Sequence of chain 2.A:
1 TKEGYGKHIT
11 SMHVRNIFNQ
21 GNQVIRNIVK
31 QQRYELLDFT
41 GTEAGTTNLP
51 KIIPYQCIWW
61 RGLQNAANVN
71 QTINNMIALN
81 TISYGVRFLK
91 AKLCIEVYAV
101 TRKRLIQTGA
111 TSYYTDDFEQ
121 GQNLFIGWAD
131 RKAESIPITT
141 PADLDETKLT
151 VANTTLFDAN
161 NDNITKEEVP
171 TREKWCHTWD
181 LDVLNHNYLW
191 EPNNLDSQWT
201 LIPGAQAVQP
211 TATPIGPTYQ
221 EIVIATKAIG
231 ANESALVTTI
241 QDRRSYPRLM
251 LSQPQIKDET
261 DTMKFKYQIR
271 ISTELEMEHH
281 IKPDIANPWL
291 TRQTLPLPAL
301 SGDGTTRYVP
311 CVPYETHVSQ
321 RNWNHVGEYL

Binding-site contacts:
Ligand atom OP1 contacts residue GLY327 of chain 2.A at 3.8 Å.
Ligand atom C3' contacts residue GLY327 of chain 2.A at 4.2 Å.
Ligand atom OP2 contacts residue LEU330 of chain 2.A at 4.0 Å.
Ligand atom OP1 contacts residue HIS325 of chain 2.A at 4.3 Å.
Ligand atom C1' contacts residue GLU328 of chain 2.A at 3.7 Å.
Ligand atom OP2 contacts residue GLY327 of chain 2.A at 4.2 Å.
Ligand atom O4' contacts residue GLY327 of chain 2.A at 3.8 Å.
Ligand atom C1' contacts residue GLY327 of chain 2.A at 3.8 Å.
Ligand atom O2 contacts residue VAL326 of chain 2.A at 3.5 Å.
Ligand atom O2 contacts residue GLY327 of chain 2.A at 3.7 Å.
Ligand atom C2' contacts residue GLY327 of chain 2.A at 4.5 Å.
Ligand atom OP2 contacts residue GLU328 of chain 2.A at 3.0 Å (salt-bridge).
Ligand atom C3' contacts residue TYR329 of chain 2.A at 4.0 Å (hydrophobic).
Ligand atom O4' contacts residue GLU328 of chain 2.A at 3.3 Å (salt-bridge).
Ligand atom O3' contacts residue TYR329 of chain 2.A at 4.2 Å.
Ligand atom P contacts residue GLY327 of chain 2.A at 3.9 Å.
Ligand atom O3' contacts residue GLY327 of chain 2.A at 3.3 Å.
Ligand atom OP2 contacts residue TYR329 of chain 2.A at 3.4 Å.
Ligand atom P contacts residue GLU328 of chain 2.A at 4.1 Å.
Ligand atom N1 contacts residue GLU328 of chain 2.A at 4.3 Å.
Ligand atom C4' contacts residue GLU328 of chain 2.A at 4.0 Å.
Ligand atom O4' contacts residue HIS325 of chain 2.A at 4.1 Å.
Ligand atom P contacts residue LEU330 of chain 2.A at 4.4 Å.
Ligand atom O5' contacts residue GLU328 of chain 2.A at 3.9 Å.
Ligand atom OP1 contacts residue LEU330 of chain 2.A at 3.9 Å.
Ligand atom C2 contacts residue VAL326 of chain 2.A at 4.0 Å (hydrophobic).
Ligand atom C2 contacts residue GLY327 of chain 2.A at 4.5 Å.
Ligand atom C4' contacts residue GLY327 of chain 2.A at 4.1 Å.
Ligand atom N3 contacts residue VAL326 of chain 2.A at 4.4 Å.
Ligand atom C4' contacts residue HIS325 of chain 2.A at 4.1 Å.
Ligand atom P contacts residue TYR329 of chain 2.A at 4.5 Å.

This protein binds this small molecule.
Small molecule (SMILES): Cc1cn([C@H]2C[C@H](O[P](=O)(O)OC[C@H]3O[C@@H](n4cnc5c4NC=NC5N)C[C@@H]3O[P](=O)(O)OC[C@H]3O[C@@H](n4cnc5c4NC=NC5N)C[C@@H]3O)[C@@H](CO[P](=O)(O)O[C@H]3C[C@H](n4cnc5c4NC=NC5N)O[C@@H]3CO[P](=O)(O)O[C@H]3C[C@H](n4cnc5c4NC=NC5N)O[C@@H]3COP(=O)=O)O2)c(=O)[nH]c1=O.Nc1nc2c(ncn2[C@H]2C[C@H](O)[C@@H](CO[PH](=O)O)O2)c(=O)[nH]1